Sequence of chain 1.E:
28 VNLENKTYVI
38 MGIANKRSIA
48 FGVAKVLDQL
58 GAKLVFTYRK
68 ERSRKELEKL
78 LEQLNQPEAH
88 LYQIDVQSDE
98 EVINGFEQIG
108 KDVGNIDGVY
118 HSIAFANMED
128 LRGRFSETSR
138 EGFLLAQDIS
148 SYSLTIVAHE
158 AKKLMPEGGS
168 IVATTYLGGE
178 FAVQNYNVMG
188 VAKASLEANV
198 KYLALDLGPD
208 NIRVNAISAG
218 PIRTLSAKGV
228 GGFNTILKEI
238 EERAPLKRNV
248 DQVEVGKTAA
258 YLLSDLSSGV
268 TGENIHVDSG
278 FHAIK

This protein binds this small molecule.
Small molecule (SMILES): CCCCCCc1ccc(Oc2ccccc2C)c(O)c1

Binding-site contacts:
Ligand atom C18 contacts residue TYR173 of chain 1.E at 3.9 Å (hydrophobic).
Ligand atom C13 contacts residue SER223 of chain 1.E at 3.4 Å.
Ligand atom C21 contacts residue TYR183 of chain 1.E at 3.9 Å (hydrophobic).
Ligand atom C18 contacts residue ILE233 of chain 1.E at 4.0 Å (hydrophobic).
Ligand atom O7 contacts residue NAP1 of chain 1.T at 3.1 Å.
Ligand atom C4 contacts residue NAP1 of chain 1.T at 3.3 Å.
Ligand atom C14 contacts residue NAP1 of chain 1.T at 3.4 Å.
Ligand atom C10 contacts residue LEU128 of chain 1.E at 3.7 Å (hydrophobic).
Ligand atom C21 contacts residue VAL180 of chain 1.E at 3.6 Å (hydrophobic).
Ligand atom C8 contacts residue SER223 of chain 1.E at 3.8 Å.
Ligand atom C19 contacts residue TYR173 of chain 1.E at 3.7 Å (hydrophobic).
Ligand atom C19 contacts residue ILE233 of chain 1.E at 4.0 Å (hydrophobic).
Ligand atom C21 contacts residue GLN181 of chain 1.E at 3.0 Å.
Ligand atom O17 contacts residue TYR183 of chain 1.E at 2.5 Å (h-bond).
Ligand atom C21 contacts residue GLY228 of chain 1.E at 3.6 Å.
Ligand atom C20 contacts residue VAL227 of chain 1.E at 3.3 Å (hydrophobic).
Ligand atom C6 contacts residue TYR183 of chain 1.E at 3.4 Å (hydrophobic).
Ligand atom C9 contacts residue VAL227 of chain 1.E at 3.9 Å (hydrophobic).
Ligand atom C13 contacts residue NAP1 of chain 1.T at 3.9 Å.
Ligand atom O17 contacts residue LYS190 of chain 1.E at 3.9 Å.
Ligand atom C14 contacts residue ALA121 of chain 1.E at 3.8 Å (hydrophobic).
Ligand atom C3 contacts residue NAP1 of chain 1.T at 3.0 Å.
Ligand atom C16 contacts residue NAP1 of chain 1.T at 3.5 Å.
Ligand atom C21 contacts residue VAL227 of chain 1.E at 4.0 Å (hydrophobic).
Ligand atom C6 contacts residue NAP1 of chain 1.T at 3.4 Å.
Ligand atom C1 contacts residue TYR183 of chain 1.E at 3.4 Å (hydrophobic).
Ligand atom C8 contacts residue NAP1 of chain 1.T at 3.6 Å.
Ligand atom C11 contacts residue MET186 of chain 1.E at 3.7 Å (hydrophobic).
Ligand atom C18 contacts residue PHE230 of chain 1.E at 3.7 Å (hydrophobic).
Ligand atom C1 contacts residue NAP1 of chain 1.T at 3.4 Å.
Ligand atom C5 contacts residue NAP1 of chain 1.T at 3.3 Å.
Ligand atom C1 contacts residue TYR173 of chain 1.E at 3.9 Å (hydrophobic).
Ligand atom C4 contacts residue ALA224 of chain 1.E at 3.7 Å (hydrophobic).
Ligand atom C12 contacts residue SER223 of chain 1.E at 3.8 Å.
Ligand atom C20 contacts residue GLY228 of chain 1.E at 3.8 Å.
Ligand atom C14 contacts residue SER223 of chain 1.E at 3.4 Å.
Ligand atom O17 contacts residue NAP1 of chain 1.T at 2.6 Å (h-bond).
Ligand atom C16 contacts residue TYR173 of chain 1.E at 3.9 Å (hydrophobic).
Ligand atom C12 contacts residue ALA121 of chain 1.E at 3.8 Å (hydrophobic).
Ligand atom C2 contacts residue NAP1 of chain 1.T at 3.2 Å.